This protein binds this small molecule.
Small molecule (SMILES): CCC(=O)OC[C@H](C)CC[C@H]1O[C@H]2C[C@H]3[C@@H]4CC=C5C[C@@H](O)CC[C@]5(C)[C@H]4CC[C@]3(C)[C@H]2[C@@H]1C

Binding-site contacts:
Ligand atom C7 contacts residue ILE169 of chain 1.A at 4.0 Å (hydrophobic).
Ligand atom C29 contacts residue PHE15 of chain 1.A at 3.9 Å (hydrophobic).
Ligand atom O1 contacts residue GLN98 of chain 1.A at 2.6 Å (h-bond).
Ligand atom C10 contacts residue GLN183 of chain 1.A at 3.5 Å.
Ligand atom C25 contacts residue ILE208 of chain 1.A at 3.6 Å (hydrophobic).
Ligand atom C16 contacts residue GLN98 of chain 1.A at 3.6 Å.
Ligand atom C12 contacts residue ASN167 of chain 1.A at 3.3 Å.
Ligand atom C16 contacts residue TYR99 of chain 1.A at 3.7 Å (hydrophobic).
Ligand atom C1 contacts residue LEU26 of chain 1.A at 4.0 Å (hydrophobic).
Ligand atom C30 contacts residue LEU29 of chain 1.A at 3.9 Å (hydrophobic).
Ligand atom C20 contacts residue GLU109 of chain 1.A at 3.7 Å.
Ligand atom C21 contacts residue GLU109 of chain 1.A at 3.8 Å.
Ligand atom C30 contacts residue LYS111 of chain 1.A at 3.6 Å.
Ligand atom C12 contacts residue GLN183 of chain 1.A at 4.0 Å.
Ligand atom C11 contacts residue ASN167 of chain 1.A at 3.6 Å.
Ligand atom C30 contacts residue LEU26 of chain 1.A at 3.5 Å (hydrophobic).
Ligand atom C28 contacts residue PHE15 of chain 1.A at 3.8 Å (hydrophobic).
Ligand atom O4 contacts residue PHE173 of chain 1.A at 3.6 Å.
Ligand atom C16 contacts residue ARG102 of chain 1.A at 3.9 Å.
Ligand atom C16 contacts residue PHE44 of chain 1.A at 4.0 Å (hydrophobic).
Ligand atom C21 contacts residue LYS110 of chain 1.A at 3.8 Å.
Ligand atom C20 contacts residue ILE205 of chain 1.A at 3.9 Å (hydrophobic).
Ligand atom C3 contacts residue PRO112 of chain 1.A at 3.8 Å (hydrophobic).
Ligand atom C15 contacts residue TYR99 of chain 1.A at 3.9 Å (hydrophobic).
Ligand atom C17 contacts residue ARG102 of chain 1.A at 3.6 Å.
Ligand atom C26 contacts residue ILE208 of chain 1.A at 3.4 Å (hydrophobic).
Ligand atom O2 contacts residue LYS110 of chain 1.A at 4.0 Å.
Ligand atom C23 contacts residue LEU179 of chain 1.A at 4.0 Å (hydrophobic).
Ligand atom O2 contacts residue ILE205 of chain 1.A at 4.0 Å.
Ligand atom O2 contacts residue GLU109 of chain 1.A at 3.5 Å.
Ligand atom O4 contacts residue LEU29 of chain 1.A at 3.3 Å.
Ligand atom C14 contacts residue GLN98 of chain 1.A at 3.4 Å.
Ligand atom C17 contacts residue PHE44 of chain 1.A at 3.9 Å (hydrophobic).
Ligand atom C13 contacts residue GLN98 of chain 1.A at 3.3 Å.
Ligand atom C6 contacts residue ILE169 of chain 1.A at 4.0 Å (hydrophobic).
Ligand atom C14 contacts residue TYR99 of chain 1.A at 3.6 Å (hydrophobic).
Ligand atom O3 contacts residue PHE15 of chain 1.A at 3.9 Å.
Ligand atom O4 contacts residue LEU26 of chain 1.A at 3.8 Å.
Ligand atom C26 contacts residue PRO213 of chain 1.A at 3.3 Å (hydrophobic).
Ligand atom C29 contacts residue LYS111 of chain 1.A at 3.8 Å.

Sequence of chain 1.A:
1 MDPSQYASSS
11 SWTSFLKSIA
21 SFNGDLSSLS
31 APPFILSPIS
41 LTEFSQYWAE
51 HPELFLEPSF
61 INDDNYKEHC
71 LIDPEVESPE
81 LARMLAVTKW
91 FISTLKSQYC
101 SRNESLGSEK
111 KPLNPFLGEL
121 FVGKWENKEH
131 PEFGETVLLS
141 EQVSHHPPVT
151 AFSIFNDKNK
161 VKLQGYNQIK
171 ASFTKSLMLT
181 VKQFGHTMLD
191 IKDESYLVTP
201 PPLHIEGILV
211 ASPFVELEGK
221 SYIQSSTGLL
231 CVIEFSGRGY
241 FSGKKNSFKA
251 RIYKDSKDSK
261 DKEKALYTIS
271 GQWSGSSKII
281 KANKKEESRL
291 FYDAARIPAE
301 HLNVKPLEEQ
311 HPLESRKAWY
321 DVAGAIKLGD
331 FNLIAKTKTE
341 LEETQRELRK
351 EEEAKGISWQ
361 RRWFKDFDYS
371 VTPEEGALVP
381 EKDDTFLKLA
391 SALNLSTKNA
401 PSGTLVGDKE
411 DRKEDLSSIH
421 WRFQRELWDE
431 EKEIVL